Binding-site contacts:
Ligand atom C3 contacts residue ASN1058 of chain 1.A at 3.9 Å.
Ligand atom C2 contacts residue ASN1058 of chain 1.A at 2.5 Å.
Ligand atom O3 contacts residue GLU1057 of chain 1.A at 4.2 Å.
Ligand atom C7 contacts residue ASN1058 of chain 1.A at 3.8 Å.
Ligand atom C4 contacts residue ASN1058 of chain 1.A at 4.2 Å.
Ligand atom O5 contacts residue ASN1058 of chain 1.A at 2.4 Å (h-bond).
Ligand atom N2 contacts residue GLU1057 of chain 1.A at 4.2 Å.
Ligand atom N2 contacts residue ASN1058 of chain 1.A at 3.1 Å (h-bond).
Ligand atom O7 contacts residue GLU1057 of chain 1.A at 4.1 Å.
Ligand atom O7 contacts residue ASN1058 of chain 1.A at 4.1 Å.
Ligand atom C5 contacts residue ASN1058 of chain 1.A at 3.6 Å.
Ligand atom C8 contacts residue ASN1058 of chain 1.A at 4.1 Å.
Ligand atom C1 contacts residue ASN1058 of chain 1.A at 1.4 Å.

Sequence of chain 1.A:
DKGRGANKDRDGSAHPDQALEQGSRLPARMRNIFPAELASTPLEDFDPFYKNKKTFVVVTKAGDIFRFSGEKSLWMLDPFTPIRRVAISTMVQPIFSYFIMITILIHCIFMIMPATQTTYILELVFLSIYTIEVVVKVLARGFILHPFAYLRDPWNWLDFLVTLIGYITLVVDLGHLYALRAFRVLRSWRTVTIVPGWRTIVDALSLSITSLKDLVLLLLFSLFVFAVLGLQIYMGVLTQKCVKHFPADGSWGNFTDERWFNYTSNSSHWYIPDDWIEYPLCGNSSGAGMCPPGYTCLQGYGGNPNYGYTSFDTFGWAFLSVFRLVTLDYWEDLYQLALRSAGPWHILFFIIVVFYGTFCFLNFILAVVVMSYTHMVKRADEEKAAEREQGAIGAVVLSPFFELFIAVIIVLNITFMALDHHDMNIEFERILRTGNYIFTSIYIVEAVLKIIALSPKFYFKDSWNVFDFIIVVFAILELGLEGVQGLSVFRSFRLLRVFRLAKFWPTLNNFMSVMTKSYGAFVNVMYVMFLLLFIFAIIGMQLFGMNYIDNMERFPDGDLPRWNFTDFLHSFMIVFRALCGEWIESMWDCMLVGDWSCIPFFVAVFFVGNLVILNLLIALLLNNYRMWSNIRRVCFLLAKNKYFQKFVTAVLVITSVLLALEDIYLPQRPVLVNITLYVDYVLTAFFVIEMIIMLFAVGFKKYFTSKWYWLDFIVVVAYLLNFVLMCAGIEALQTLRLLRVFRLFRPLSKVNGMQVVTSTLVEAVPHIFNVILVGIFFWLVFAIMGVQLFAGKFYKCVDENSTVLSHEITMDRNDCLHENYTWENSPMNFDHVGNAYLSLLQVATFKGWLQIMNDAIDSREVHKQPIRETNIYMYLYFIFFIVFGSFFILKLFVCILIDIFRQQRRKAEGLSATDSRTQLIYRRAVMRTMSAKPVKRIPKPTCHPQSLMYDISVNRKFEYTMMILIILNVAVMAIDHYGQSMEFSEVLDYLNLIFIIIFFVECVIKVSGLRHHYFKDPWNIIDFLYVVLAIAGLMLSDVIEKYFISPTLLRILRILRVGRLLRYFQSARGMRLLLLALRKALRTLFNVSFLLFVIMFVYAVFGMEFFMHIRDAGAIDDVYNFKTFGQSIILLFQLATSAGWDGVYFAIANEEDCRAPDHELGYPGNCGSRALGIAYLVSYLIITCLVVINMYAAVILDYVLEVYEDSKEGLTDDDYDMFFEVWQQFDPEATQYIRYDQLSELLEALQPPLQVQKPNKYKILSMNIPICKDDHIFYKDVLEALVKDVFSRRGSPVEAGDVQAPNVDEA

A small-molecule ligand and the protein it binds are described below.
Small molecule (SMILES): CC(=O)N[C@@H]1[C@@H](O)[C@H](O)[C@@H](CO)O[C@H]1O